This protein binds this small molecule.
Small molecule (SMILES): Oc1cc(O)c(-c2nnc3ccc(Br)cn23)cc1Cl

Binding-site contacts:
Ligand atom C09 contacts residue ASN43 of chain 1.A at 3.8 Å.
Ligand atom O18 contacts residue PHE130 of chain 1.A at 3.8 Å.
Ligand atom O18 contacts residue VAL178 of chain 1.A at 4.0 Å.
Ligand atom C14 contacts residue THR176 of chain 1.A at 3.8 Å.
Ligand atom C06 contacts residue LEU99 of chain 1.A at 3.9 Å (hydrophobic).
Ligand atom N07 contacts residue PHE130 of chain 1.A at 3.3 Å.
Ligand atom C13 contacts residue ASP85 of chain 1.A at 3.7 Å.
Ligand atom CL1 contacts residue THR176 of chain 1.A at 3.6 Å.
Ligand atom BR1 contacts residue VAL142 of chain 1.A at 3.8 Å.
Ligand atom C15 contacts residue MET90 of chain 1.A at 4.0 Å (hydrophobic).
Ligand atom C06 contacts residue PHE130 of chain 1.A at 3.4 Å (hydrophobic).
Ligand atom C14 contacts residue ALA47 of chain 1.A at 4.0 Å (hydrophobic).
Ligand atom O17 contacts residue ALA47 of chain 1.A at 3.2 Å.
Ligand atom N05 contacts residue LEU99 of chain 1.A at 4.0 Å.
Ligand atom C04 contacts residue MET90 of chain 1.A at 3.6 Å (hydrophobic).
Ligand atom C03 contacts residue TYR131 of chain 1.A at 4.1 Å (hydrophobic).
Ligand atom N08 contacts residue ASN43 of chain 1.A at 2.9 Å (h-bond).
Ligand atom C16 contacts residue MET90 of chain 1.A at 3.7 Å (hydrophobic).
Ligand atom C02 contacts residue PHE130 of chain 1.A at 3.7 Å (hydrophobic).
Ligand atom N05 contacts residue PHE130 of chain 1.A at 3.5 Å.
Ligand atom C03 contacts residue PHE130 of chain 1.A at 3.5 Å (hydrophobic).
Ligand atom C03 contacts residue LEU99 of chain 1.A at 4.1 Å (hydrophobic).
Ligand atom C01 contacts residue PHE130 of chain 1.A at 3.8 Å (hydrophobic).
Ligand atom N08 contacts residue PHE130 of chain 1.A at 3.9 Å.
Ligand atom C14 contacts residue ASP85 of chain 1.A at 3.6 Å.
Ligand atom BR1 contacts residue TRP154 of chain 1.A at 3.5 Å.
Ligand atom C13 contacts residue ASN43 of chain 1.A at 4.1 Å.
Ligand atom CL1 contacts residue MET90 of chain 1.A at 3.6 Å.
Ligand atom O17 contacts residue ASP85 of chain 1.A at 2.6 Å (salt-bridge).
Ligand atom C12 contacts residue ASN43 of chain 1.A at 3.7 Å.
Ligand atom O17 contacts residue THR176 of chain 1.A at 3.4 Å.
Ligand atom CL1 contacts residue GLY89 of chain 1.A at 4.0 Å.
Ligand atom C04 contacts residue PHE130 of chain 1.A at 3.7 Å (hydrophobic).
Ligand atom C09 contacts residue PHE130 of chain 1.A at 3.9 Å (hydrophobic).
Ligand atom C15 contacts residue THR176 of chain 1.A at 3.9 Å.
Ligand atom CL1 contacts residue ALA47 of chain 1.A at 3.8 Å.
Ligand atom C13 contacts residue THR176 of chain 1.A at 4.1 Å.
Ligand atom BR1 contacts residue LEU95 of chain 1.A at 3.6 Å.
Ligand atom O18 contacts residue ASN43 of chain 1.A at 3.5 Å.
Ligand atom N07 contacts residue ASN43 of chain 1.A at 3.5 Å (h-bond).

Sequence of chain 1.A:
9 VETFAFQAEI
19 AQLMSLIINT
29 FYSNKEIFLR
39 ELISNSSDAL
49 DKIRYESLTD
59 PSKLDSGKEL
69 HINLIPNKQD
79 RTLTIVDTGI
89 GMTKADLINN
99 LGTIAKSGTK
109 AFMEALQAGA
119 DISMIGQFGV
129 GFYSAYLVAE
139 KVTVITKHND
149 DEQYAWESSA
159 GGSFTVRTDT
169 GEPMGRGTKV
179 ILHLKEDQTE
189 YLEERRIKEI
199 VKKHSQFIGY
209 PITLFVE